Binding-site contacts:
Ligand atom CB contacts residue LEU135 of chain 2.A at 4.0 Å (hydrophobic).
Ligand atom CA contacts residue SER139 of chain 2.A at 3.3 Å.
Ligand atom OE2 contacts residue GLY138 of chain 2.A at 3.7 Å.
Ligand atom CG contacts residue GLU190 of chain 2.A at 3.5 Å.
Ligand atom OXT contacts residue SER139 of chain 2.A at 4.0 Å.
Ligand atom CB contacts residue GLU190 of chain 2.A at 4.0 Å.
Ligand atom OE2 contacts residue SER139 of chain 2.A at 3.3 Å (h-bond).
Ligand atom OXT contacts residue PRO86 of chain 2.A at 3.7 Å.
Ligand atom C contacts residue TYR58 of chain 2.A at 3.6 Å (hydrophobic).
Ligand atom CG contacts residue LEU135 of chain 2.A at 3.7 Å (hydrophobic).
Ligand atom CB contacts residue TYR58 of chain 2.A at 3.5 Å (hydrophobic).
Ligand atom N contacts residue PRO86 of chain 2.A at 2.8 Å (h-bond).
Ligand atom OE1 contacts residue GLU190 of chain 2.A at 3.9 Å.
Ligand atom N contacts residue TYR217 of chain 2.A at 3.7 Å.
Ligand atom OXT contacts residue TYR58 of chain 2.A at 3.5 Å.
Ligand atom OXT contacts residue THR88 of chain 2.A at 2.9 Å (h-bond).
Ligand atom CD contacts residue THR140 of chain 2.A at 3.3 Å.
Ligand atom CA contacts residue PRO86 of chain 2.A at 4.0 Å (hydrophobic).
Ligand atom C contacts residue ARG93 of chain 2.A at 3.5 Å.
Ligand atom OE1 contacts residue THR140 of chain 2.A at 2.6 Å (h-bond).
Ligand atom OE2 contacts residue THR140 of chain 2.A at 3.1 Å (h-bond).
Ligand atom CA contacts residue TYR58 of chain 2.A at 4.0 Å (hydrophobic).
Ligand atom C contacts residue THR88 of chain 2.A at 3.7 Å.
Ligand atom OXT contacts residue ARG93 of chain 2.A at 2.9 Å (salt-bridge).
Ligand atom N contacts residue TYR58 of chain 2.A at 4.0 Å.
Ligand atom N contacts residue GLU190 of chain 2.A at 2.8 Å (salt-bridge).
Ligand atom O contacts residue GLY138 of chain 2.A at 3.2 Å.
Ligand atom CD contacts residue LEU135 of chain 2.A at 4.0 Å (hydrophobic).
Ligand atom N contacts residue THR88 of chain 2.A at 2.9 Å (h-bond).
Ligand atom O contacts residue SER139 of chain 2.A at 2.9 Å (h-bond).
Ligand atom OE2 contacts residue LEU135 of chain 2.A at 4.1 Å.
Ligand atom C contacts residue SER139 of chain 2.A at 3.4 Å.
Ligand atom N contacts residue SER139 of chain 2.A at 4.1 Å.
Ligand atom OXT contacts residue LEU87 of chain 2.A at 3.6 Å.
Ligand atom CA contacts residue THR88 of chain 2.A at 3.5 Å.
Ligand atom CG contacts residue TYR58 of chain 2.A at 4.2 Å (hydrophobic).
Ligand atom CD contacts residue GLU190 of chain 2.A at 4.0 Å.
Ligand atom O contacts residue ARG93 of chain 2.A at 2.8 Å (salt-bridge).
Ligand atom CA contacts residue GLU190 of chain 2.A at 3.4 Å.
Ligand atom O contacts residue TYR58 of chain 2.A at 3.4 Å.

Sequence of chain 2.A:
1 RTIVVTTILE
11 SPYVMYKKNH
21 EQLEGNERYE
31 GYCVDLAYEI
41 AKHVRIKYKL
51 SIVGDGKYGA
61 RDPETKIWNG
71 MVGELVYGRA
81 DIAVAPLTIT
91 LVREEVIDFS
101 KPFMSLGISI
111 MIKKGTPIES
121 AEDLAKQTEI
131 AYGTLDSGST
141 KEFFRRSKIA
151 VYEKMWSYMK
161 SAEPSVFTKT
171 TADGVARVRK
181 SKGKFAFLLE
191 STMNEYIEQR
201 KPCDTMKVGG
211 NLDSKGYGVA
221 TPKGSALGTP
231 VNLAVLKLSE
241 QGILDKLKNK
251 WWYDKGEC

A small-molecule ligand and the protein it binds are described below.
Small molecule (SMILES): N[C@@H](CCC(=O)O)C(=O)O